Sequence of chain 1.J:
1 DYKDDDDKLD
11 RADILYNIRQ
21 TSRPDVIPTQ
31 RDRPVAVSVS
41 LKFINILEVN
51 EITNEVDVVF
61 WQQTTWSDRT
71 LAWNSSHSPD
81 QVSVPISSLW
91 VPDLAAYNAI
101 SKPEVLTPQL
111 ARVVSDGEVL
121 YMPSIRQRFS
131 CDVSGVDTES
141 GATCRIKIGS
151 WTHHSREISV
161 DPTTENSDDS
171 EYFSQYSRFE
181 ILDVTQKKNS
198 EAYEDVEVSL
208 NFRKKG

The protein below binds the small molecule below.
Small molecule (SMILES): CC(=O)N[C@@H]1[C@@H](O)[C@H](O)[C@@H](CO)O[C@H]1O

Binding-site contacts:
Ligand atom O4 contacts residue ASN74 of chain 1.J at 4.5 Å.
Ligand atom O6 contacts residue HIS77 of chain 1.J at 3.5 Å (h-bond).
Ligand atom C1 contacts residue ASN74 of chain 1.J at 1.4 Å.
Ligand atom C5 contacts residue SER76 of chain 1.J at 4.1 Å.
Ligand atom O4 contacts residue SER76 of chain 1.J at 4.0 Å.
Ligand atom C2 contacts residue ASN74 of chain 1.J at 2.5 Å.
Ligand atom C7 contacts residue ASN74 of chain 1.J at 3.8 Å.
Ligand atom O5 contacts residue SER76 of chain 1.J at 4.0 Å.
Ligand atom O5 contacts residue ASN74 of chain 1.J at 2.5 Å (h-bond).
Ligand atom O3 contacts residue ASN74 of chain 1.J at 4.3 Å.
Ligand atom N2 contacts residue ASN74 of chain 1.J at 3.1 Å (h-bond).
Ligand atom C1 contacts residue SER76 of chain 1.J at 3.6 Å.
Ligand atom C3 contacts residue ASN74 of chain 1.J at 3.8 Å.
Ligand atom C5 contacts residue ASN74 of chain 1.J at 3.7 Å.
Ligand atom O7 contacts residue ASN74 of chain 1.J at 4.3 Å.
Ligand atom C8 contacts residue ASN74 of chain 1.J at 4.0 Å.
Ligand atom N2 contacts residue SER76 of chain 1.J at 4.2 Å.
Ligand atom C4 contacts residue ASN74 of chain 1.J at 4.2 Å.